Sequence of chain 2.A:
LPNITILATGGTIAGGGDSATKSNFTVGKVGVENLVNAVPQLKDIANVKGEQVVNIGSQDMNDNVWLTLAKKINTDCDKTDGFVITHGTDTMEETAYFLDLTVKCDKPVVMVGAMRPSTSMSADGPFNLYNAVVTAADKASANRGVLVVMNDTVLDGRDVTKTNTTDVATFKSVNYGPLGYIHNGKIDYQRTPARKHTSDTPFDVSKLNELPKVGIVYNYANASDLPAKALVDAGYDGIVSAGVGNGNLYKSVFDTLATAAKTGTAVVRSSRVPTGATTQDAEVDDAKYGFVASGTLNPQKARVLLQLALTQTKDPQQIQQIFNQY

Binding-site contacts:
Ligand atom C contacts residue ASP90 of chain 2.A at 4.3 Å.
Ligand atom O contacts residue THR89 of chain 2.A at 3.6 Å.
Ligand atom OXT contacts residue THR12 of chain 2.A at 3.8 Å.
Ligand atom CA contacts residue THR12 of chain 2.A at 3.6 Å.
Ligand atom OD1 contacts residue GLY11 of chain 2.A at 3.9 Å.
Ligand atom CG contacts residue ALA114 of chain 2.A at 4.1 Å (hydrophobic).
Ligand atom CB contacts residue THR12 of chain 2.A at 2.9 Å.
Ligand atom OD2 contacts residue ALA114 of chain 2.A at 3.2 Å (h-bond).
Ligand atom CG contacts residue THR89 of chain 2.A at 3.5 Å.
Ligand atom C contacts residue GLN59 of chain 2.A at 3.7 Å.
Ligand atom CA contacts residue GLN59 of chain 2.A at 3.9 Å.
Ligand atom C contacts residue THR89 of chain 2.A at 4.1 Å.
Ligand atom N contacts residue GLU283 of chain 1.A at 2.9 Å (salt-bridge).
Ligand atom OD2 contacts residue THR12 of chain 2.A at 3.3 Å (h-bond).
Ligand atom O contacts residue GLY88 of chain 2.A at 4.0 Å.
Ligand atom CA contacts residue GLU283 of chain 1.A at 3.8 Å.
Ligand atom OD2 contacts residue THR89 of chain 2.A at 2.7 Å (h-bond).
Ligand atom CB contacts residue GLU283 of chain 1.A at 3.9 Å.
Ligand atom O contacts residue ASP90 of chain 2.A at 3.2 Å.
Ligand atom OD1 contacts residue THR89 of chain 2.A at 3.5 Å (h-bond).
Ligand atom OXT contacts residue GLY57 of chain 2.A at 3.6 Å.
Ligand atom N contacts residue GLN59 of chain 2.A at 3.2 Å (h-bond).
Ligand atom OXT contacts residue GLY11 of chain 2.A at 3.4 Å.
Ligand atom OD1 contacts residue THR12 of chain 2.A at 2.9 Å (h-bond).
Ligand atom OXT contacts residue SER58 of chain 2.A at 3.3 Å (h-bond).
Ligand atom N contacts residue ASN248 of chain 1.A at 3.2 Å (h-bond).
Ligand atom C contacts residue GLY57 of chain 2.A at 4.2 Å.
Ligand atom O contacts residue SER58 of chain 2.A at 2.7 Å (h-bond).
Ligand atom OXT contacts residue THR89 of chain 2.A at 4.1 Å.
Ligand atom CA contacts residue ASP90 of chain 2.A at 4.4 Å.
Ligand atom OD1 contacts residue ALA114 of chain 2.A at 4.3 Å.
Ligand atom O contacts residue GLN59 of chain 2.A at 3.9 Å.
Ligand atom OXT contacts residue GLN59 of chain 2.A at 4.0 Å.
Ligand atom N contacts residue ASP90 of chain 2.A at 3.6 Å (salt-bridge).
Ligand atom C contacts residue SER58 of chain 2.A at 3.5 Å.
Ligand atom CG contacts residue THR12 of chain 2.A at 2.7 Å.
Ligand atom OXT contacts residue GLY88 of chain 2.A at 3.2 Å.
Ligand atom C contacts residue GLY88 of chain 2.A at 3.9 Å.
Ligand atom CB contacts residue THR89 of chain 2.A at 4.4 Å.
Ligand atom OD1 contacts residue GLY88 of chain 2.A at 3.6 Å.

Sequence of chain 1.A:
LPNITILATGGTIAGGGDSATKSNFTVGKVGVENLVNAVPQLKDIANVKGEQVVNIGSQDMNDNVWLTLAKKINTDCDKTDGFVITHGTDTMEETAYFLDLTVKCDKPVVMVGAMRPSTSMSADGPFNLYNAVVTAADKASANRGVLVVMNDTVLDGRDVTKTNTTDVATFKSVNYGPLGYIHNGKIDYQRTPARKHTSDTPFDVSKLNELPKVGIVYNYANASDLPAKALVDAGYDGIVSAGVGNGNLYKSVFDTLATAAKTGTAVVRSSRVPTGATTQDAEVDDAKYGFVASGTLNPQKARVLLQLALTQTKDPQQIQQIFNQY

This protein binds this small molecule.
Small molecule (SMILES): N[C@@H](CC(=O)O)C(=O)O